Binding-site contacts:
Ligand atom C8 contacts residue LEU736 of chain 1.A at 4.1 Å (hydrophobic).
Ligand atom C2 contacts residue ASN735 of chain 1.A at 2.5 Å.
Ligand atom O7 contacts residue ASN735 of chain 1.A at 3.2 Å (h-bond).
Ligand atom C5 contacts residue ASN735 of chain 1.A at 3.7 Å.
Ligand atom N2 contacts residue ASN735 of chain 1.A at 3.0 Å (h-bond).
Ligand atom C3 contacts residue ASN735 of chain 1.A at 3.8 Å.
Ligand atom C8 contacts residue SER737 of chain 1.A at 4.1 Å.
Ligand atom O5 contacts residue ASN735 of chain 1.A at 2.4 Å (h-bond).
Ligand atom C8 contacts residue LYS338 of chain 1.A at 3.3 Å.
Ligand atom C7 contacts residue ASN735 of chain 1.A at 3.2 Å.
Ligand atom C4 contacts residue ASN735 of chain 1.A at 4.2 Å.
Ligand atom O7 contacts residue GLY734 of chain 1.A at 4.2 Å.
Ligand atom C8 contacts residue ASN735 of chain 1.A at 3.1 Å.
Ligand atom C1 contacts residue ASN735 of chain 1.A at 1.4 Å.

Sequence of chain 1.A:
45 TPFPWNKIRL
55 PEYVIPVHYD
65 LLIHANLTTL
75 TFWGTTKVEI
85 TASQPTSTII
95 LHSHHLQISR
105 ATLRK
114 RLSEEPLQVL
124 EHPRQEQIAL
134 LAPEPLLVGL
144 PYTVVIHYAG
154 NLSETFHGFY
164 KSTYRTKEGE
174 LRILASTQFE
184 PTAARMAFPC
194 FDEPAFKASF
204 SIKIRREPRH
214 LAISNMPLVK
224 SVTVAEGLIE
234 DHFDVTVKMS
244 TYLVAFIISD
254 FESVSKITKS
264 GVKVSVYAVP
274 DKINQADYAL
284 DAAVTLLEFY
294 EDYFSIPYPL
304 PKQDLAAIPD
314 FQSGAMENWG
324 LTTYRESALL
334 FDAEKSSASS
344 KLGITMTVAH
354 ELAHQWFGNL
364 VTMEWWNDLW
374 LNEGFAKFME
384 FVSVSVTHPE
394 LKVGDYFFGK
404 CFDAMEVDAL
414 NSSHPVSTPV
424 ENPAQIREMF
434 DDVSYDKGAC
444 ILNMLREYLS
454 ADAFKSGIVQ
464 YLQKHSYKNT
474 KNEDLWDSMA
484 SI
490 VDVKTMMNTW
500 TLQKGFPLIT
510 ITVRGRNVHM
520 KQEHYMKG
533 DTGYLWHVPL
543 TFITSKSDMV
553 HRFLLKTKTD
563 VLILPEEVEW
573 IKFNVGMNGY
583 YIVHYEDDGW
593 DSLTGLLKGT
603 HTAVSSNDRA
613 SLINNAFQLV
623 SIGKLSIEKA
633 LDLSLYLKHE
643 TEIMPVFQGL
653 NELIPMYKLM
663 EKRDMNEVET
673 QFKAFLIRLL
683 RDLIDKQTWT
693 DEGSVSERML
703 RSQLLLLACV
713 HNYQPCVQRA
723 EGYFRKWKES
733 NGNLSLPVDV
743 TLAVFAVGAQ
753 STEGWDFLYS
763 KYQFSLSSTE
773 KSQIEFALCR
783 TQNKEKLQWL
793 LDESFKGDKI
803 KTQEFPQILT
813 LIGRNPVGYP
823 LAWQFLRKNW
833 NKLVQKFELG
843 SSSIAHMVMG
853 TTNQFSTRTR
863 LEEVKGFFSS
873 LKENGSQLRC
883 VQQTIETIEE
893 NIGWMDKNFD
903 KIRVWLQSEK

A protein and the small-molecule ligand that binds it are described below.
Small molecule (SMILES): CC(=O)N[C@@H]1[C@@H](O)[C@H](O)[C@@H](CO)O[C@H]1O